A small-molecule ligand and the protein it binds are described below.
Small molecule (SMILES): O=C(Nc1ccc(C[P](=O)(O)O[C@H](c2ccc([N+](=O)[O-])cc2)[C@@H](CO)NC(O)C(Cl)Cl)cc1)C(F)(F)F

Sequence of chain 1.D:
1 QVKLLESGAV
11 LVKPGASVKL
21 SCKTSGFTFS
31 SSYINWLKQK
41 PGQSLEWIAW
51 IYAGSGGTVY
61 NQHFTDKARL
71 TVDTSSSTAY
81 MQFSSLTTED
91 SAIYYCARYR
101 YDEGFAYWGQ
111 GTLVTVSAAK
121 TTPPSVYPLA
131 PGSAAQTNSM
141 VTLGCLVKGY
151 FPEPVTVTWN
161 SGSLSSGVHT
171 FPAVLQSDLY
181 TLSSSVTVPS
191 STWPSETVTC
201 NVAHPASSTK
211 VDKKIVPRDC

Binding-site contacts:
Ligand atom C19 contacts residue TYR99 of chain 1.B at 3.6 Å (hydrophobic).
Ligand atom O7 contacts residue LEU96 of chain 1.A at 3.3 Å.
Ligand atom C18 contacts residue TRP50 of chain 1.B at 3.5 Å (hydrophobic).
Ligand atom O8 contacts residue TYR33 of chain 1.B at 3.3 Å.
Ligand atom N1 contacts residue SER55 of chain 1.D at 3.2 Å (h-bond).
Ligand atom O8 contacts residue TYR99 of chain 1.B at 3.4 Å.
Ligand atom F1 contacts residue SER55 of chain 1.D at 3.5 Å.
Ligand atom C20 contacts residue TYR99 of chain 1.B at 3.7 Å (hydrophobic).
Ligand atom C18 contacts residue TYR99 of chain 1.B at 3.4 Å (hydrophobic).
Ligand atom F3 contacts residue TYR101 of chain 1.B at 3.2 Å.
Ligand atom CL1 contacts residue ARG94 of chain 1.A at 3.7 Å.
Ligand atom O2 contacts residue TYR99 of chain 1.B at 2.8 Å (h-bond).
Ligand atom C14 contacts residue HIS92 of chain 1.A at 3.2 Å.
Ligand atom O7 contacts residue PHE105 of chain 1.B at 3.3 Å.
Ligand atom O7 contacts residue TRP50 of chain 1.B at 3.6 Å.
Ligand atom CL1 contacts residue GLY93 of chain 1.A at 3.7 Å.
Ligand atom O8 contacts residue ASN35 of chain 1.B at 2.9 Å (h-bond).
Ligand atom CL2 contacts residue HIS92 of chain 1.A at 3.3 Å.
Ligand atom N3 contacts residue TYR99 of chain 1.B at 3.4 Å.
Ligand atom C17 contacts residue TYR99 of chain 1.B at 3.6 Å (hydrophobic).
Ligand atom O5 contacts residue ARG94 of chain 1.C at 2.8 Å (salt-bridge).
Ligand atom O8 contacts residue TRP50 of chain 1.B at 3.6 Å.
Ligand atom O4 contacts residue TYR101 of chain 1.B at 3.0 Å.
Ligand atom P1 contacts residue TYR99 of chain 1.B at 3.7 Å.
Ligand atom F3 contacts residue SER55 of chain 1.D at 3.5 Å.
Ligand atom O7 contacts residue ASN35 of chain 1.B at 3.7 Å.
Ligand atom N1 contacts residue TYR101 of chain 1.B at 3.7 Å.
Ligand atom C6 contacts residue TYR101 of chain 1.B at 3.6 Å (hydrophobic).
Ligand atom O2 contacts residue TYR101 of chain 1.B at 3.5 Å.
Ligand atom C1 contacts residue TYR99 of chain 1.B at 3.7 Å (hydrophobic).
Ligand atom C17 contacts residue TRP50 of chain 1.B at 3.5 Å (hydrophobic).
Ligand atom CL1 contacts residue HIS92 of chain 1.A at 3.7 Å.
Ligand atom O6 contacts residue ARG94 of chain 1.A at 2.9 Å (salt-bridge).
Ligand atom C17 contacts residue TYR33 of chain 1.B at 3.6 Å (hydrophobic).
Ligand atom O6 contacts residue TRP50 of chain 1.B at 3.4 Å.
Ligand atom C3 contacts residue GLY57 of chain 1.D at 3.6 Å.
Ligand atom C7 contacts residue TYR101 of chain 1.B at 3.7 Å (hydrophobic).
Ligand atom N3 contacts residue TRP50 of chain 1.B at 3.4 Å.
Ligand atom C8 contacts residue TYR101 of chain 1.B at 3.4 Å (hydrophobic).
Ligand atom C4 contacts residue GLY57 of chain 1.D at 3.5 Å.

Sequence of chain 1.B:
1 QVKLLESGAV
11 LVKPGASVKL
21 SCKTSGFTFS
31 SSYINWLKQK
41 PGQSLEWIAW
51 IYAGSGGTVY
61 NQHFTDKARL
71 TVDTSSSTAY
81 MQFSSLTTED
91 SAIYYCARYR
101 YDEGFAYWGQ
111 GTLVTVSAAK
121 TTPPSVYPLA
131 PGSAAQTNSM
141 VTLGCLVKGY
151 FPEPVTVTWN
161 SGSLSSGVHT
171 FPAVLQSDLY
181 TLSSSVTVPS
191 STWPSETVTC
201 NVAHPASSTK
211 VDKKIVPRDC

Sequence of chain 1.C:
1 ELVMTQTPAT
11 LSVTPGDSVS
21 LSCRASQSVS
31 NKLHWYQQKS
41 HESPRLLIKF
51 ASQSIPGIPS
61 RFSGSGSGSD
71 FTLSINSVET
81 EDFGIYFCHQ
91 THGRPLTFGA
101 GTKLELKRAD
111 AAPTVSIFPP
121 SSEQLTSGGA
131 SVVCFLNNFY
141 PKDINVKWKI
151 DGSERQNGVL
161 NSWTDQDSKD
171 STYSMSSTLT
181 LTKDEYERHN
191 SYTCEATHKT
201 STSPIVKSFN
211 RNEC

Sequence of chain 1.A:
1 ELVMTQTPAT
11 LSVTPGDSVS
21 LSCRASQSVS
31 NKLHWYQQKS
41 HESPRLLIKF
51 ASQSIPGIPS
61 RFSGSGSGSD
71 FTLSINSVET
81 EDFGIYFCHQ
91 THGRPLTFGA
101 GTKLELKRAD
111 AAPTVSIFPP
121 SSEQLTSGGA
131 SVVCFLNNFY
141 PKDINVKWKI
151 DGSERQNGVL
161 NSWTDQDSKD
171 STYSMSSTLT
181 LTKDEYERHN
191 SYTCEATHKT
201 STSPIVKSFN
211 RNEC